Sequence of chain 1.C:
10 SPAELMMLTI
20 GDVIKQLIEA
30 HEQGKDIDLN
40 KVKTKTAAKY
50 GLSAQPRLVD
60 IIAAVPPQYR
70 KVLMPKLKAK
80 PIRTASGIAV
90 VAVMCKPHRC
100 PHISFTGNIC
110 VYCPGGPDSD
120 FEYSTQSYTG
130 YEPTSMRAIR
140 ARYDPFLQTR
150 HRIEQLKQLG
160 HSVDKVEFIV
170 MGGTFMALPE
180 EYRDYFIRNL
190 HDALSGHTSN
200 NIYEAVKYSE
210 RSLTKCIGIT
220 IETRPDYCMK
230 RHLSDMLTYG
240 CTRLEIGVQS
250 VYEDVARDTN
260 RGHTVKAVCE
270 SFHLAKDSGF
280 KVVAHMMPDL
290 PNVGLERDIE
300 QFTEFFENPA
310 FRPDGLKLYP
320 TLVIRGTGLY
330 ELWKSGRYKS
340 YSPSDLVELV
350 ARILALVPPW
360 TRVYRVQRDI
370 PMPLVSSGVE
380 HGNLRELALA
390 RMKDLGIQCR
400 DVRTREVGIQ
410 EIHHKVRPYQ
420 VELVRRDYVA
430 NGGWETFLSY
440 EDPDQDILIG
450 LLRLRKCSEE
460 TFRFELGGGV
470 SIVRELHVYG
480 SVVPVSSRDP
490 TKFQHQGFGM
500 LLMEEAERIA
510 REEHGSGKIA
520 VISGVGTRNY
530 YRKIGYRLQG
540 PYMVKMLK

A protein and the small-molecule ligand that binds it are described below.
Small molecule (SMILES): CSCC[C@H](N)C(=O)O

Binding-site contacts:
Ligand atom CB contacts residue GLY172 of chain 1.C at 4.4 Å.
Ligand atom C contacts residue ARG260 of chain 1.C at 4.2 Å.
Ligand atom CA contacts residue THR222 of chain 1.C at 3.8 Å.
Ligand atom CA contacts residue ILE245 of chain 1.C at 4.2 Å (hydrophobic).
Ligand atom OXT contacts residue SF41 of chain 1.G at 2.6 Å.
Ligand atom N contacts residue GLY172 of chain 1.C at 3.1 Å (h-bond).
Ligand atom OXT contacts residue ARG260 of chain 1.C at 3.2 Å (salt-bridge).
Ligand atom CB contacts residue THR222 of chain 1.C at 4.0 Å.
Ligand atom O contacts residue ILE245 of chain 1.C at 2.7 Å (h-bond).
Ligand atom C contacts residue THR222 of chain 1.C at 3.8 Å.
Ligand atom CB contacts residue SF41 of chain 1.G at 4.4 Å.
Ligand atom CG contacts residue ILE245 of chain 1.C at 4.3 Å (hydrophobic).
Ligand atom O contacts residue ARG223 of chain 1.C at 3.1 Å.
Ligand atom CB contacts residue ILE245 of chain 1.C at 4.1 Å (hydrophobic).
Ligand atom CG contacts residue 5AD1 of chain 1.H at 3.4 Å.
Ligand atom CA contacts residue SF41 of chain 1.G at 3.6 Å.
Ligand atom CG contacts residue SF41 of chain 1.G at 4.1 Å.
Ligand atom CA contacts residue GLU221 of chain 1.C at 3.3 Å.
Ligand atom O contacts residue THR222 of chain 1.C at 3.0 Å (h-bond).
Ligand atom C contacts residue SF41 of chain 1.G at 3.4 Å.
Ligand atom C contacts residue ARG223 of chain 1.C at 4.2 Å.
Ligand atom N contacts residue GLU221 of chain 1.C at 3.8 Å.
Ligand atom SD contacts residue SF41 of chain 1.G at 3.1 Å.
Ligand atom OXT contacts residue ILE245 of chain 1.C at 3.9 Å.
Ligand atom CE contacts residue 5AD1 of chain 1.H at 3.8 Å.
Ligand atom N contacts residue SF41 of chain 1.G at 2.7 Å.
Ligand atom CB contacts residue GLU221 of chain 1.C at 3.3 Å.
Ligand atom SD contacts residue SER126 of chain 1.C at 4.3 Å.
Ligand atom C contacts residue ILE245 of chain 1.C at 3.4 Å (hydrophobic).
Ligand atom O contacts residue SF41 of chain 1.G at 4.5 Å.
Ligand atom CA contacts residue GLY172 of chain 1.C at 3.9 Å.
Ligand atom SD contacts residue 5AD1 of chain 1.H at 3.5 Å.
Ligand atom CE contacts residue SER126 of chain 1.C at 4.3 Å.
Ligand atom CE contacts residue SF41 of chain 1.G at 4.0 Å.